Sequence of chain 1.F:
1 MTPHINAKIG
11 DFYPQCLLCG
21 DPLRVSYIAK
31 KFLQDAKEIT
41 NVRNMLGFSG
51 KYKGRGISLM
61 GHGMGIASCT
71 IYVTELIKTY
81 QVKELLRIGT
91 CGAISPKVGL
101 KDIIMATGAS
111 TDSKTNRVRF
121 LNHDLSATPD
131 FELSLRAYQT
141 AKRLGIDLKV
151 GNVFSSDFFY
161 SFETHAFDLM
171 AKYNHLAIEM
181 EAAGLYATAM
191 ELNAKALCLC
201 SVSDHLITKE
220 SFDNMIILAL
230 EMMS

This small molecule binds to this protein.
Small molecule (SMILES): Nc1ncnc2c([C@@H]3O[C@H](CO)[C@@H](O)[C@H]3O)n[nH]c12

Sequence of chain 1.C:
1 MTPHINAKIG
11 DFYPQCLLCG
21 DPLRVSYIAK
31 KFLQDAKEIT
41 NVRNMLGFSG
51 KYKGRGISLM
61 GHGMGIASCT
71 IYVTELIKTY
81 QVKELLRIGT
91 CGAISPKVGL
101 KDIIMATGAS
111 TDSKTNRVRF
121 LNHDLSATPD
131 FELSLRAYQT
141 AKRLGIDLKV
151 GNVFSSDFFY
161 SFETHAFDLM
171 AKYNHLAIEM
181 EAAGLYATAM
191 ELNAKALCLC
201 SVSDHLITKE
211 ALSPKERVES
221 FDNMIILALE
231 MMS

Binding-site contacts:
Ligand atom C9 contacts residue THR90 of chain 1.C at 3.5 Å.
Ligand atom N7 contacts residue CYS91 of chain 1.C at 3.5 Å.
Ligand atom N7 contacts residue ASP204 of chain 1.C at 3.1 Å (salt-bridge).
Ligand atom O4' contacts residue ARG43 of chain 1.F at 3.5 Å (salt-bridge).
Ligand atom C6 contacts residue GLY92 of chain 1.C at 3.7 Å.
Ligand atom N3 contacts residue PHE159 of chain 1.C at 3.7 Å.
Ligand atom C4' contacts residue PO41 of chain 1.P at 3.0 Å.
Ligand atom N1 contacts residue PHE159 of chain 1.C at 3.7 Å.
Ligand atom C3' contacts residue PO41 of chain 1.P at 2.6 Å.
Ligand atom O2' contacts residue GLU179 of chain 1.C at 3.4 Å.
Ligand atom C6 contacts residue PHE159 of chain 1.C at 3.5 Å (hydrophobic).
Ligand atom C2 contacts residue PHE159 of chain 1.C at 3.6 Å (hydrophobic).
Ligand atom C4' contacts residue ARG43 of chain 1.F at 3.4 Å.
Ligand atom N6 contacts residue GLY92 of chain 1.C at 3.5 Å.
Ligand atom N7 contacts residue SER203 of chain 1.C at 3.5 Å (h-bond).
Ligand atom C3' contacts residue GLU181 of chain 1.C at 3.4 Å.
Ligand atom C1' contacts residue THR90 of chain 1.C at 3.3 Å.
Ligand atom N1 contacts residue ILE178 of chain 1.C at 3.7 Å.
Ligand atom C5' contacts residue HIS4 of chain 1.F at 3.5 Å.
Ligand atom O3' contacts residue GLU181 of chain 1.C at 3.3 Å (salt-bridge).
Ligand atom N8 contacts residue CYS91 of chain 1.C at 3.6 Å (h-bond).
Ligand atom O2' contacts residue GLU181 of chain 1.C at 2.6 Å (salt-bridge).
Ligand atom N3 contacts residue GLU179 of chain 1.C at 3.5 Å.
Ligand atom O5' contacts residue ARG43 of chain 1.F at 3.7 Å.
Ligand atom O5' contacts residue HIS4 of chain 1.F at 2.6 Å (h-bond).
Ligand atom N3 contacts residue MET180 of chain 1.C at 3.6 Å.
Ligand atom O4' contacts residue PO41 of chain 1.P at 3.0 Å (h-bond).
Ligand atom O4' contacts residue THR90 of chain 1.C at 3.0 Å (h-bond).
Ligand atom O5' contacts residue PHE159 of chain 1.C at 3.4 Å.
Ligand atom C1' contacts residue PO41 of chain 1.P at 3.6 Å.
Ligand atom N8 contacts residue SER203 of chain 1.C at 3.7 Å.
Ligand atom O2' contacts residue MET180 of chain 1.C at 3.0 Å (h-bond).
Ligand atom C2' contacts residue PO41 of chain 1.P at 3.5 Å.
Ligand atom C5' contacts residue MET64 of chain 1.C at 3.6 Å (hydrophobic).
Ligand atom O2' contacts residue PO41 of chain 1.P at 3.6 Å (h-bond).
Ligand atom C2 contacts residue ILE178 of chain 1.C at 3.8 Å (hydrophobic).
Ligand atom C5 contacts residue PHE159 of chain 1.C at 3.5 Å (hydrophobic).
Ligand atom N8 contacts residue THR90 of chain 1.C at 2.9 Å (h-bond).
Ligand atom O3' contacts residue PO41 of chain 1.P at 1.3 Å (h-bond).
Ligand atom O2' contacts residue ARG87 of chain 1.C at 3.3 Å (salt-bridge).